Sequence of chain 1.A:
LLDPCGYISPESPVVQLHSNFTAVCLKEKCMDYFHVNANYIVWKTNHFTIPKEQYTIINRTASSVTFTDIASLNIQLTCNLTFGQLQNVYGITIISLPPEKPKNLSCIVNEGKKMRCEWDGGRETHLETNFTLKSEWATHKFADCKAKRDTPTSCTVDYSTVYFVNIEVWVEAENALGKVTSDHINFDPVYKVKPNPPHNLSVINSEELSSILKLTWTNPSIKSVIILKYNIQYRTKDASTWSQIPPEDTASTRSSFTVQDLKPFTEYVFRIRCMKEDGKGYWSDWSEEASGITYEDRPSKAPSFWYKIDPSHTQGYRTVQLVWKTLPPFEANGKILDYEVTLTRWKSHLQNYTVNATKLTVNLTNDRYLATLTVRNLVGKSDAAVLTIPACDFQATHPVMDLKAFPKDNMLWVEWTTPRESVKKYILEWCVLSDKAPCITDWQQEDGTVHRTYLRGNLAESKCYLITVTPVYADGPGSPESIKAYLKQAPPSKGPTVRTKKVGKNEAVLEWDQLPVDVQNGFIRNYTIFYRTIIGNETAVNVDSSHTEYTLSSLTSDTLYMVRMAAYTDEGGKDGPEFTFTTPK

This small molecule binds to this protein.
Small molecule (SMILES): CC(=O)N[C@H]1[C@H](O[C@H]2[C@H](O)[C@@H](NC(C)=O)CO[C@@H]2CO)O[C@H](CO)[C@@H](O[C@@H]2O[C@H](CO)[C@@H](O)[C@H](O)[C@@H]2O)[C@@H]1O

Binding-site contacts:
Ligand atom C7 contacts residue ILE340 of chain 1.A at 4.3 Å (hydrophobic).
Ligand atom C6 contacts residue ASN360 of chain 1.A at 3.9 Å.
Ligand atom O3 contacts residue ILE340 of chain 1.A at 4.4 Å.
Ligand atom O5 contacts residue ASN360 of chain 1.A at 2.2 Å (h-bond).
Ligand atom O6 contacts residue ASN360 of chain 1.A at 3.1 Å (h-bond).
Ligand atom N2 contacts residue ASN360 of chain 1.A at 3.5 Å (h-bond).
Ligand atom C3 contacts residue ASN360 of chain 1.A at 3.8 Å.
Ligand atom O3 contacts residue ASN360 of chain 1.A at 3.9 Å.
Ligand atom C4 contacts residue ILE340 of chain 1.A at 4.3 Å (hydrophobic).
Ligand atom C1 contacts residue ASN360 of chain 1.A at 1.4 Å.
Ligand atom C2 contacts residue ASN360 of chain 1.A at 2.7 Å.
Ligand atom C5 contacts residue LEU341 of chain 1.A at 3.9 Å (hydrophobic).
Ligand atom C4 contacts residue ASN360 of chain 1.A at 4.3 Å.
Ligand atom O7 contacts residue LYS339 of chain 1.A at 4.4 Å.
Ligand atom O5 contacts residue LEU341 of chain 1.A at 3.4 Å (h-bond).
Ligand atom O6 contacts residue LEU341 of chain 1.A at 2.8 Å (h-bond).
Ligand atom C5 contacts residue ASN360 of chain 1.A at 3.5 Å.
Ligand atom O7 contacts residue ILE340 of chain 1.A at 3.2 Å (h-bond).
Ligand atom C6 contacts residue LEU341 of chain 1.A at 3.6 Å (hydrophobic).